Sequence of chain 1.B:
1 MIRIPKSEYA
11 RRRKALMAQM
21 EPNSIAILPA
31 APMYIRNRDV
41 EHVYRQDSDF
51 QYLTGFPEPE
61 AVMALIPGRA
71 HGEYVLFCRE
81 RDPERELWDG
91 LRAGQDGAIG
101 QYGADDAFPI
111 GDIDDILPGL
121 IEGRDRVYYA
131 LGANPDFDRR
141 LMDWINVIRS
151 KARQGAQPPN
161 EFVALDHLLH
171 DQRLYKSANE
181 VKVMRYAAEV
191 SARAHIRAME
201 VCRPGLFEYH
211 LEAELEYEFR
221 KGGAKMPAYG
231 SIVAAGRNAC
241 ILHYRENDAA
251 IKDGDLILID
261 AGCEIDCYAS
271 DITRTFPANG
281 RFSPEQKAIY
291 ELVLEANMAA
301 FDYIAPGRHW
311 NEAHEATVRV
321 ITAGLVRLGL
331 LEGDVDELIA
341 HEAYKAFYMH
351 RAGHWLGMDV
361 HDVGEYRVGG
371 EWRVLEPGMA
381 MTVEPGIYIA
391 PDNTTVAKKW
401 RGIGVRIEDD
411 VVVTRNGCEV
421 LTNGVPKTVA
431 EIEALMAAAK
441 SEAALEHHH

Sequence of chain 1.D:
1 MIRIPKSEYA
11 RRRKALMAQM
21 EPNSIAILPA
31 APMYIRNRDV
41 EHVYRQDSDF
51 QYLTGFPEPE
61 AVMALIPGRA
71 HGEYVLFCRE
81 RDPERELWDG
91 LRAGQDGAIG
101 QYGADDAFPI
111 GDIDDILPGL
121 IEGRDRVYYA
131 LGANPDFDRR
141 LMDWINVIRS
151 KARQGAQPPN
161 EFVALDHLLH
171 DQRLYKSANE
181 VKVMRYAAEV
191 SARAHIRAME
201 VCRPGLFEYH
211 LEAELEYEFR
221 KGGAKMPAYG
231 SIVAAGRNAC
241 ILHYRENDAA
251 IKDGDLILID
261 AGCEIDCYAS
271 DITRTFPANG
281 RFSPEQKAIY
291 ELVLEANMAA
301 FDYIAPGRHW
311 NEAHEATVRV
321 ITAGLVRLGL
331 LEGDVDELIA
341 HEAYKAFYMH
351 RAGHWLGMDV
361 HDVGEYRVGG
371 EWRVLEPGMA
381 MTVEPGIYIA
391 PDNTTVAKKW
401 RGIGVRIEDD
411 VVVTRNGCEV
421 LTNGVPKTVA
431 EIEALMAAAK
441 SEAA

Binding-site contacts:
Ligand atom O contacts residue HIS350 of chain 1.B at 4.4 Å.
Ligand atom CG contacts residue TRP88 of chain 1.D at 4.5 Å (hydrophobic).
Ligand atom N contacts residue HIS243 of chain 1.B at 3.6 Å (h-bond).
Ligand atom CD contacts residue HIS243 of chain 1.B at 2.8 Å.
Ligand atom O contacts residue GLU384 of chain 1.B at 3.7 Å.
Ligand atom CA contacts residue GLU384 of chain 1.B at 3.3 Å.
Ligand atom N contacts residue MN1 of chain 1.Y at 3.8 Å.
Ligand atom CD contacts residue ASP260 of chain 1.B at 4.5 Å.
Ligand atom CD contacts residue MN1 of chain 1.Y at 3.8 Å.
Ligand atom CA contacts residue HIS350 of chain 1.B at 4.4 Å.
Ligand atom O contacts residue GLY353 of chain 1.B at 4.1 Å.
Ligand atom C contacts residue HIS354 of chain 1.B at 4.0 Å.
Ligand atom C contacts residue ARG351 of chain 1.B at 4.2 Å.
Ligand atom CB contacts residue GLU384 of chain 1.B at 3.9 Å.
Ligand atom CG contacts residue ARG406 of chain 1.B at 4.2 Å.
Ligand atom N contacts residue HIS361 of chain 1.B at 4.2 Å.
Ligand atom CG contacts residue GLU384 of chain 1.B at 4.1 Å.
Ligand atom OXT contacts residue HIS361 of chain 1.B at 4.5 Å.
Ligand atom CD contacts residue GLU384 of chain 1.B at 4.1 Å.
Ligand atom O contacts residue HIS354 of chain 1.B at 3.9 Å.
Ligand atom C contacts residue GLU384 of chain 1.B at 4.0 Å.
Ligand atom OXT contacts residue HIS354 of chain 1.B at 4.4 Å.
Ligand atom CG contacts residue HIS243 of chain 1.B at 3.7 Å.
Ligand atom CG contacts residue HIS350 of chain 1.B at 4.3 Å.
Ligand atom CB contacts residue HIS350 of chain 1.B at 3.4 Å.
Ligand atom N contacts residue GLU384 of chain 1.B at 3.9 Å.
Ligand atom O contacts residue ARG351 of chain 1.B at 3.3 Å (salt-bridge).

A small-molecule ligand and the protein it binds are described below.
Small molecule (SMILES): O=C(O)[C@@H]1CCCN1